Binding-site contacts:
Ligand atom O2G contacts residue GLN61 of chain 1.A at 3.4 Å (h-bond).
Ligand atom O2' contacts residue PHE28 of chain 1.A at 3.4 Å.
Ligand atom PB contacts residue MG1 of chain 1.C at 3.3 Å.
Ligand atom O6 contacts residue LYS117 of chain 1.A at 3.4 Å.
Ligand atom O3B contacts residue MG1 of chain 1.C at 3.4 Å.
Ligand atom O2B contacts residue SER17 of chain 1.A at 2.8 Å (h-bond).
Ligand atom O1A contacts residue ALA18 of chain 1.A at 2.7 Å (h-bond).
Ligand atom O'L contacts residue ASP33 of chain 1.A at 2.8 Å (salt-bridge).
Ligand atom O1A contacts residue SER17 of chain 1.A at 3.4 Å (h-bond).
Ligand atom C2B contacts residue VAL29 of chain 1.A at 3.5 Å (hydrophobic).
Ligand atom N7 contacts residue ASN116 of chain 1.A at 3.2 Å (h-bond).
Ligand atom CM' contacts residue GLN61 of chain 1.A at 3.3 Å.
Ligand atom N2 contacts residue LEU120 of chain 1.A at 3.4 Å.
Ligand atom C5' contacts residue GLY13 of chain 1.A at 3.4 Å.
Ligand atom O3' contacts residue ASP30 of chain 1.A at 2.5 Å (salt-bridge).
Ligand atom O6 contacts residue ASN116 of chain 1.A at 3.2 Å (h-bond).
Ligand atom PG contacts residue MG1 of chain 1.C at 3.1 Å.
Ligand atom O2G contacts residue GLY60 of chain 1.A at 2.7 Å (h-bond).
Ligand atom O1B contacts residue GLY15 of chain 1.A at 3.3 Å (h-bond).
Ligand atom O2' contacts residue VAL29 of chain 1.A at 2.3 Å (h-bond).
Ligand atom O1B contacts residue LYS16 of chain 1.A at 2.6 Å (salt-bridge).
Ligand atom N1 contacts residue ASP119 of chain 1.A at 2.9 Å (salt-bridge).
Ligand atom O3G contacts residue GLN61 of chain 1.A at 2.7 Å (h-bond).
Ligand atom C5B contacts residue GLY13 of chain 1.A at 3.3 Å.
Ligand atom O2G contacts residue LYS16 of chain 1.A at 3.0 Å (salt-bridge).
Ligand atom O6 contacts residue ALA146 of chain 1.A at 2.9 Å (h-bond).
Ligand atom O4' contacts residue LYS117 of chain 1.A at 3.1 Å (salt-bridge).
Ligand atom O1A contacts residue GLY15 of chain 1.A at 3.1 Å.
Ligand atom O'M contacts residue CYS32 of chain 1.A at 3.0 Å.
Ligand atom O1G contacts residue MG1 of chain 1.C at 1.9 Å.
Ligand atom N2 contacts residue ASP119 of chain 1.A at 2.9 Å (salt-bridge).
Ligand atom O'L contacts residue CYS32 of chain 1.A at 3.2 Å.
Ligand atom C6' contacts residue GLY13 of chain 1.A at 3.3 Å.
Ligand atom O1B contacts residue VAL14 of chain 1.A at 3.4 Å (h-bond).
Ligand atom O2' contacts residue ASP30 of chain 1.A at 2.9 Å.
Ligand atom O3B contacts residue GLY13 of chain 1.A at 3.1 Å (h-bond).
Ligand atom O6 contacts residue SER145 of chain 1.A at 3.4 Å.
Ligand atom O2B contacts residue MG1 of chain 1.C at 2.1 Å.
Ligand atom N2' contacts residue CYS32 of chain 1.A at 3.3 Å.
Ligand atom O3A contacts residue GLY15 of chain 1.A at 3.5 Å (h-bond).

A protein and the small-molecule ligand that binds it are described below.
Small molecule (SMILES): C[C@@H](O[P](=O)(O)O[P](=O)(O)O[P](=O)(O)OC[C@H]1O[C@@H](n2cnc3c(=O)[nH]c(N)nc32)[C@H](O)[C@@H]1O)c1ccccc1[N+](=O)[O-]

Sequence of chain 1.A:
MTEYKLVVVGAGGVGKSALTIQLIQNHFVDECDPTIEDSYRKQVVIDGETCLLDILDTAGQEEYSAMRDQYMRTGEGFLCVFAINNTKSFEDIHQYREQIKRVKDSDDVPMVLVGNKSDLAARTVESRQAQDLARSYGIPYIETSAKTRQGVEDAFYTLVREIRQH